A small-molecule ligand and the protein it binds are described below.
Small molecule (SMILES): CC(=O)N[C@H]1[C@H](O[C@H]2[C@H](O)[C@@H](NC(C)=O)CO[C@@H]2CO)O[C@H](CO)[C@@H](O)[C@@H]1O

Binding-site contacts:
Ligand atom O7 contacts residue GLY150 of chain 17.C at 4.2 Å.
Ligand atom C8 contacts residue ASN154 of chain 17.C at 2.3 Å.
Ligand atom C7 contacts residue ASN154 of chain 17.C at 2.2 Å.
Ligand atom C1 contacts residue ASN154 of chain 17.C at 3.0 Å.
Ligand atom O5 contacts residue THR156 of chain 17.C at 4.0 Å.
Ligand atom O5 contacts residue ASN154 of chain 17.C at 4.1 Å.
Ligand atom N2 contacts residue ASN154 of chain 17.C at 3.2 Å (h-bond).
Ligand atom C2 contacts residue ASN154 of chain 17.C at 3.6 Å.
Ligand atom C1 contacts residue THR156 of chain 17.C at 4.2 Å.
Ligand atom C5 contacts residue THR156 of chain 17.C at 4.1 Å.
Ligand atom C6 contacts residue THR156 of chain 17.C at 3.7 Å.
Ligand atom O7 contacts residue VAL153 of chain 17.C at 4.1 Å.
Ligand atom O7 contacts residue ASN154 of chain 17.C at 2.1 Å (h-bond).
Ligand atom O6 contacts residue THR156 of chain 17.C at 2.7 Å (h-bond).

Sequence of chain 17.C:
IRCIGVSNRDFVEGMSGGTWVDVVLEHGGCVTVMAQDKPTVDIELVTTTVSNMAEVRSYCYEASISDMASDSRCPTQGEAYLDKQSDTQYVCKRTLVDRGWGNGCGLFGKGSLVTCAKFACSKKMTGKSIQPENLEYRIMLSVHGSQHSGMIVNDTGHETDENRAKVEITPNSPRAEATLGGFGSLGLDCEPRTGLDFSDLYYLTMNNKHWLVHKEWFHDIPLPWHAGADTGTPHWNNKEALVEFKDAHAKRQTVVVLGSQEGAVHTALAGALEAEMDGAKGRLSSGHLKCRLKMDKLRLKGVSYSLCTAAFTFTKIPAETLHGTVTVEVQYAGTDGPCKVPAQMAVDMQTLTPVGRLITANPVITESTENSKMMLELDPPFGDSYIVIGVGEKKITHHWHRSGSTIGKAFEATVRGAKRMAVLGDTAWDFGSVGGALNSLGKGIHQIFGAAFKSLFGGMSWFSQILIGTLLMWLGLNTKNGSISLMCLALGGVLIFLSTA